The small molecule below binds the protein below.
Small molecule (SMILES): CC(=O)N[C@H]1[C@H](O[C@H]2[C@H](O)[C@@H](NC(C)=O)CO[C@@H]2CO)O[C@H](CO)[C@@H](O[C@@H]2O[C@H](CO)[C@@H](O)[C@H](O)[C@@H]2O)[C@@H]1O

Sequence of chain 1.E:
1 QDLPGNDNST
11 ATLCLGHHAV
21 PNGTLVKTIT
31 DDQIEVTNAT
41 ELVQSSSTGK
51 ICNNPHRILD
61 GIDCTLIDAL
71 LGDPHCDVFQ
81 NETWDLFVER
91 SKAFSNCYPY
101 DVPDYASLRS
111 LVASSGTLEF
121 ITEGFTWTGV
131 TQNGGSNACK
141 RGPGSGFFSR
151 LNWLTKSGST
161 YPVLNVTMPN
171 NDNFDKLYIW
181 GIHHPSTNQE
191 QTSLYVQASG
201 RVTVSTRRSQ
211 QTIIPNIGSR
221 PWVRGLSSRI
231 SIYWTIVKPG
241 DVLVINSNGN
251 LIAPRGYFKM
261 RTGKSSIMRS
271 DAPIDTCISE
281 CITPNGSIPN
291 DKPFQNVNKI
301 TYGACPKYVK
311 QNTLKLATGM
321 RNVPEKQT

Sequence of chain 1.A:
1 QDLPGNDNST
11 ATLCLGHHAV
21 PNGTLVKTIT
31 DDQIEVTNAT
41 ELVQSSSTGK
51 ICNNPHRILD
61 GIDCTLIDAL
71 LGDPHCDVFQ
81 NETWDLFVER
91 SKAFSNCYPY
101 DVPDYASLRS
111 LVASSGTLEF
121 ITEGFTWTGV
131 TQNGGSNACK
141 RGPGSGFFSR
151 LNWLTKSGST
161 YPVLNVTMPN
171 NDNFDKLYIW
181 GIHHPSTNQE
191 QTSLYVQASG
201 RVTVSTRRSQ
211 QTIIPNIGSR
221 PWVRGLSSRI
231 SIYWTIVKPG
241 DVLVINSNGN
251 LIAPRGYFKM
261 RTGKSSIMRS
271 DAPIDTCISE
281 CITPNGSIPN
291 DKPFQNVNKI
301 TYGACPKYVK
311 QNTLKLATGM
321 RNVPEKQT

Binding-site contacts:
Ligand atom O5 contacts residue ASN165 of chain 1.A at 2.3 Å (h-bond).
Ligand atom C2 contacts residue TRP222 of chain 1.E at 3.7 Å (hydrophobic).
Ligand atom C7 contacts residue SER219 of chain 1.E at 3.9 Å.
Ligand atom C3 contacts residue TRP222 of chain 1.E at 4.2 Å (hydrophobic).
Ligand atom O5 contacts residue TRP222 of chain 1.E at 3.9 Å.
Ligand atom C1 contacts residue ASN165 of chain 1.A at 1.5 Å.
Ligand atom C8 contacts residue PRO221 of chain 1.E at 4.2 Å (hydrophobic).
Ligand atom O6 contacts residue THR167 of chain 1.A at 3.2 Å.
Ligand atom N2 contacts residue SER219 of chain 1.E at 3.6 Å (h-bond).
Ligand atom C5 contacts residue ASN165 of chain 1.A at 3.7 Å.
Ligand atom C8 contacts residue ARG207 of chain 1.A at 4.2 Å.
Ligand atom O7 contacts residue ASN165 of chain 1.A at 3.1 Å (h-bond).
Ligand atom C2 contacts residue ASN165 of chain 1.A at 2.5 Å.
Ligand atom C6 contacts residue VAL244 of chain 1.A at 4.1 Å (hydrophobic).
Ligand atom C1 contacts residue TRP222 of chain 1.E at 3.8 Å (hydrophobic).
Ligand atom O5 contacts residue TRP222 of chain 1.E at 4.4 Å.
Ligand atom C5 contacts residue TRP222 of chain 1.E at 3.5 Å (hydrophobic).
Ligand atom C7 contacts residue TRP222 of chain 1.E at 3.7 Å (hydrophobic).
Ligand atom C1 contacts residue SER219 of chain 1.E at 4.0 Å.
Ligand atom O7 contacts residue ARG220 of chain 1.E at 4.0 Å.
Ligand atom C8 contacts residue SER219 of chain 1.E at 3.7 Å.
Ligand atom C8 contacts residue VAL242 of chain 1.A at 3.9 Å (hydrophobic).
Ligand atom O3 contacts residue TRP222 of chain 1.E at 3.6 Å.
Ligand atom C4 contacts residue ASN165 of chain 1.A at 4.2 Å.
Ligand atom N2 contacts residue ASN165 of chain 1.A at 3.0 Å (h-bond).
Ligand atom C8 contacts residue THR167 of chain 1.A at 4.3 Å.
Ligand atom C7 contacts residue PRO221 of chain 1.E at 4.1 Å (hydrophobic).
Ligand atom C5 contacts residue VAL244 of chain 1.A at 4.5 Å (hydrophobic).
Ligand atom C6 contacts residue THR167 of chain 1.A at 3.4 Å.
Ligand atom O7 contacts residue TRP222 of chain 1.E at 2.8 Å (h-bond).
Ligand atom C3 contacts residue ASN165 of chain 1.A at 3.8 Å.
Ligand atom N2 contacts residue TRP222 of chain 1.E at 4.0 Å.
Ligand atom C6 contacts residue TRP222 of chain 1.E at 4.3 Å (hydrophobic).
Ligand atom O6 contacts residue TRP222 of chain 1.E at 2.9 Å.
Ligand atom C4 contacts residue TRP222 of chain 1.E at 3.9 Å (hydrophobic).
Ligand atom C6 contacts residue TRP222 of chain 1.E at 4.2 Å (hydrophobic).
Ligand atom O7 contacts residue PRO221 of chain 1.E at 3.2 Å.
Ligand atom C2 contacts residue SER219 of chain 1.E at 4.5 Å.
Ligand atom C3 contacts residue TRP222 of chain 1.E at 4.4 Å (hydrophobic).
Ligand atom C7 contacts residue ASN165 of chain 1.A at 3.2 Å.